Sequence of chain 1.A:
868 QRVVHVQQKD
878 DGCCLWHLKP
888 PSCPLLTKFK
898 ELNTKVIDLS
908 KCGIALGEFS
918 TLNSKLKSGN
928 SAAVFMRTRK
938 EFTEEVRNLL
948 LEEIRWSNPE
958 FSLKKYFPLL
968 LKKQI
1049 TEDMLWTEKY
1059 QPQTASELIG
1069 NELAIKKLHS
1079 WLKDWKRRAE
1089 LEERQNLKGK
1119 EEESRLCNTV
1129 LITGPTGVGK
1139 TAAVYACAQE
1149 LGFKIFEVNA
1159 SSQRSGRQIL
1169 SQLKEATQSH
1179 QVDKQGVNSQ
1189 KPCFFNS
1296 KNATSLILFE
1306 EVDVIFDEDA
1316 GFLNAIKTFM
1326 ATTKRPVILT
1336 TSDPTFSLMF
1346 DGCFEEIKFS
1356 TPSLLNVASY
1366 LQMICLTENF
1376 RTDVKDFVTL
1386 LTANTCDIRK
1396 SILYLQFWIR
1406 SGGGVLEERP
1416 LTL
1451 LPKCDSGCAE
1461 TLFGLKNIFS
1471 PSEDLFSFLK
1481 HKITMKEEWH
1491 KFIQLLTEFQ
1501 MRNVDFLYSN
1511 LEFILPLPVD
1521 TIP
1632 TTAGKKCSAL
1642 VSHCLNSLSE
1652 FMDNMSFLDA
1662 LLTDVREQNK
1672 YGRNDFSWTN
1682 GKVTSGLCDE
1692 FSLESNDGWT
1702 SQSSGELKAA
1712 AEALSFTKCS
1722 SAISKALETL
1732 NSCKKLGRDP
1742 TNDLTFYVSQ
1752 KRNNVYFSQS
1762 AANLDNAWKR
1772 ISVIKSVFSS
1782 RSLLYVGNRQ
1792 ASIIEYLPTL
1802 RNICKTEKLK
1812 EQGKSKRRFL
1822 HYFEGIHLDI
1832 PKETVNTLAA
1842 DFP

Sequence of chain 1.B:
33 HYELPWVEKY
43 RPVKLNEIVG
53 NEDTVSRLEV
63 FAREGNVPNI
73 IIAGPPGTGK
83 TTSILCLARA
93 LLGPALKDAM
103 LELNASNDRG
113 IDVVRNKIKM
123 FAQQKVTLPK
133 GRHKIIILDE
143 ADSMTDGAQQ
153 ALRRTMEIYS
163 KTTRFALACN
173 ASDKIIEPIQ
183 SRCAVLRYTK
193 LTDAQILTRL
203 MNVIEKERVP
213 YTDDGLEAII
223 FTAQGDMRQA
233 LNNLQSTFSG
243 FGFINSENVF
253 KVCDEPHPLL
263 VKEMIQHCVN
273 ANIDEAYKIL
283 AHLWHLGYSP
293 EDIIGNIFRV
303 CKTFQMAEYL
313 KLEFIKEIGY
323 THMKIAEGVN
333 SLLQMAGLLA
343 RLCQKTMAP

The small molecule below binds the protein below.
Small molecule (SMILES): Nc1ncnc2c1ncn2[C@@H]1O[C@H](COP(=O)(O)OP(=O)(O)OP(O)(O)=S)[C@@H](O)[C@H]1O

Binding-site contacts:
Ligand atom PB contacts residue MG1 of chain 1.I at 3.4 Å.
Ligand atom O2G contacts residue ARG184 of chain 1.B at 3.2 Å (salt-bridge).
Ligand atom N6 contacts residue ILE1067 of chain 1.A at 3.2 Å (h-bond).
Ligand atom C5' contacts residue GLU159 of chain 1.B at 3.7 Å.
Ligand atom C2 contacts residue TYR1365 of chain 1.A at 3.4 Å (hydrophobic).
Ligand atom S1G contacts residue SER1337 of chain 1.A at 2.7 Å (h-bond).
Ligand atom N6 contacts residue ILE1393 of chain 1.A at 3.6 Å.
Ligand atom O3' contacts residue THR1055 of chain 1.A at 3.5 Å (h-bond).
Ligand atom O3G contacts residue MG1 of chain 1.I at 2.1 Å.
Ligand atom N3 contacts residue TYR1365 of chain 1.A at 3.6 Å (h-bond).
Ligand atom O3A contacts residue GLY1135 of chain 1.A at 3.6 Å.
Ligand atom N6 contacts residue VAL1136 of chain 1.A at 3.2 Å (h-bond).
Ligand atom O4' contacts residue ARG1394 of chain 1.A at 3.5 Å.
Ligand atom O2B contacts residue VAL1136 of chain 1.A at 3.7 Å.
Ligand atom O1A contacts residue MG1 of chain 1.I at 3.3 Å.
Ligand atom N7 contacts residue VAL1136 of chain 1.A at 2.9 Å (h-bond).
Ligand atom PA contacts residue ARG1394 of chain 1.A at 3.4 Å.
Ligand atom O3B contacts residue LYS1138 of chain 1.A at 3.6 Å.
Ligand atom S1G contacts residue ARG155 of chain 1.B at 2.8 Å (salt-bridge).
Ligand atom O2B contacts residue GLY1137 of chain 1.A at 2.9 Å (h-bond).
Ligand atom O3' contacts residue GLN1059 of chain 1.A at 3.0 Å (h-bond).
Ligand atom C5' contacts residue ARG1394 of chain 1.A at 3.4 Å.
Ligand atom O1B contacts residue MG1 of chain 1.I at 2.1 Å.
Ligand atom O2' contacts residue THR1055 of chain 1.A at 2.4 Å (h-bond).
Ligand atom O1B contacts residue THR1139 of chain 1.A at 2.7 Å (h-bond).
Ligand atom N1 contacts residue ILE1067 of chain 1.A at 3.4 Å (h-bond).
Ligand atom O1A contacts residue ARG1394 of chain 1.A at 3.3 Å (salt-bridge).
Ligand atom O3A contacts residue ARG1394 of chain 1.A at 3.0 Å (salt-bridge).
Ligand atom O3G contacts residue GLU1305 of chain 1.A at 3.2 Å (salt-bridge).
Ligand atom C8 contacts residue GLY1135 of chain 1.A at 3.7 Å.
Ligand atom O2B contacts residue LYS1138 of chain 1.A at 2.6 Å (salt-bridge).
Ligand atom O2A contacts residue GLY1137 of chain 1.A at 3.4 Å.
Ligand atom O2A contacts residue ALA1140 of chain 1.A at 3.0 Å (h-bond).
Ligand atom O5' contacts residue ARG1394 of chain 1.A at 3.4 Å (salt-bridge).
Ligand atom PG contacts residue MG1 of chain 1.I at 3.5 Å.
Ligand atom O3B contacts residue GLY1135 of chain 1.A at 3.1 Å (h-bond).
Ligand atom O1A contacts residue GLU159 of chain 1.B at 3.4 Å (salt-bridge).
Ligand atom O2G contacts residue ARG1394 of chain 1.A at 2.6 Å (salt-bridge).
Ligand atom N7 contacts residue GLY1137 of chain 1.A at 3.3 Å.
Ligand atom O2A contacts residue THR1139 of chain 1.A at 3.4 Å (h-bond).